A protein and the small-molecule ligand that binds it are described below.
Small molecule (SMILES): CC(=O)N[C@@H]1[C@@H](O)[C@H](O)[C@@H](CO)O[C@H]1O

Binding-site contacts:
Ligand atom C1 contacts residue ASN34 of chain 1.C at 1.5 Å.
Ligand atom C6 contacts residue ASN34 of chain 1.C at 4.2 Å.
Ligand atom C5 contacts residue ASN34 of chain 1.C at 3.7 Å.
Ligand atom C2 contacts residue ASN34 of chain 1.C at 2.6 Å.
Ligand atom C4 contacts residue ASN34 of chain 1.C at 4.4 Å.
Ligand atom C7 contacts residue ASN34 of chain 1.C at 4.1 Å.
Ligand atom N2 contacts residue ASN34 of chain 1.C at 2.9 Å (h-bond).
Ligand atom O5 contacts residue ASN34 of chain 1.C at 2.4 Å (h-bond).
Ligand atom C3 contacts residue ASN34 of chain 1.C at 4.0 Å.
Ligand atom C8 contacts residue ASN34 of chain 1.C at 3.9 Å.
Ligand atom C8 contacts residue ASP32 of chain 1.C at 4.2 Å.

Sequence of chain 1.C:
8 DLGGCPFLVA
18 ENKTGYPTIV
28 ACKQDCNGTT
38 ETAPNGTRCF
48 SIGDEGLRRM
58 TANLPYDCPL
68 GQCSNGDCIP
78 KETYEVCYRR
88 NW